Sequence of chain 1.A:
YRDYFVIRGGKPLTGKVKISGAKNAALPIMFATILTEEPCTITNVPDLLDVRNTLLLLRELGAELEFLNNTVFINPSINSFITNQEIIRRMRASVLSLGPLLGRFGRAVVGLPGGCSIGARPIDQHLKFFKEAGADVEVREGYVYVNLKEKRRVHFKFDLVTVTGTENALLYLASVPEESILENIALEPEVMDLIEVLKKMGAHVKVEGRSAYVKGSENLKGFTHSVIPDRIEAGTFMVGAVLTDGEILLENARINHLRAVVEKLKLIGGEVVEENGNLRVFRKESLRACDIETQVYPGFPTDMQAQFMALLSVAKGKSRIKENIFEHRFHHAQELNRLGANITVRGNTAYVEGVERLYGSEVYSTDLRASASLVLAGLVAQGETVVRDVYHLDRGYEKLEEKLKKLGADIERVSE

Binding-site contacts:
Ligand atom O2A contacts residue THR170 of chain 1.A at 3.2 Å.
Ligand atom O3D contacts residue ILE333 of chain 1.A at 2.6 Å (h-bond).
Ligand atom O4U contacts residue ASP132 of chain 1.A at 3.1 Å (salt-bridge).
Ligand atom C7 contacts residue ASN32 of chain 1.A at 3.4 Å.
Ligand atom O4U contacts residue GLN133 of chain 1.A at 2.8 Å (h-bond).
Ligand atom O3D contacts residue PHE334 of chain 1.A at 3.6 Å.
Ligand atom C4U contacts residue PRO130 of chain 1.A at 3.0 Å (hydrophobic).
Ligand atom O1B contacts residue VAL171 of chain 1.A at 3.4 Å.
Ligand atom C5U contacts residue PRO130 of chain 1.A at 3.5 Å (hydrophobic).
Ligand atom C4 contacts residue ASP311 of chain 1.A at 3.3 Å.
Ligand atom O2B contacts residue ARG129 of chain 1.A at 3.2 Å (salt-bridge).
Ligand atom C2U contacts residue ASP132 of chain 1.A at 3.6 Å.
Ligand atom O2A contacts residue VAL169 of chain 1.A at 3.5 Å (h-bond).
Ligand atom O3 contacts residue ASN32 of chain 1.A at 3.3 Å (h-bond).
Ligand atom O4U contacts residue PRO130 of chain 1.A at 3.3 Å (h-bond).
Ligand atom O7 contacts residue ASN32 of chain 1.A at 3.4 Å.
Ligand atom C4U contacts residue ASP132 of chain 1.A at 3.5 Å.
Ligand atom O2E contacts residue LEU376 of chain 1.A at 3.6 Å.
Ligand atom C8 contacts residue ASN32 of chain 1.A at 3.3 Å.
Ligand atom N3U contacts residue ASP132 of chain 1.A at 2.7 Å (salt-bridge).
Ligand atom O5 contacts residue VAL171 of chain 1.A at 3.4 Å.
Ligand atom O1E contacts residue LEU376 of chain 1.A at 3.5 Å.
Ligand atom O1B contacts residue THR172 of chain 1.A at 2.8 Å (h-bond).
Ligand atom O2E contacts residue LYS31 of chain 1.A at 2.5 Å (salt-bridge).
Ligand atom C3D contacts residue ILE333 of chain 1.A at 3.6 Å (hydrophobic).
Ligand atom O4D contacts residue LEU168 of chain 1.A at 3.6 Å.
Ligand atom N3U contacts residue PRO130 of chain 1.A at 3.0 Å (h-bond).
Ligand atom O4U contacts residue ILE131 of chain 1.A at 3.1 Å.
Ligand atom O2E contacts residue ASN32 of chain 1.A at 3.2 Å (h-bond).
Ligand atom O2D contacts residue ARG129 of chain 1.A at 3.5 Å.
Ligand atom O4 contacts residue ASP311 of chain 1.A at 2.8 Å (salt-bridge).
Ligand atom O1A contacts residue THR170 of chain 1.A at 2.7 Å (h-bond).
Ligand atom C3D contacts residue PHE334 of chain 1.A at 3.6 Å (hydrophobic).
Ligand atom O4 contacts residue PHE334 of chain 1.A at 3.2 Å.
Ligand atom C2U contacts residue PRO130 of chain 1.A at 3.5 Å (hydrophobic).
Ligand atom O1 contacts residue ARG129 of chain 1.A at 3.3 Å (salt-bridge).
Ligand atom C1E contacts residue LYS31 of chain 1.A at 3.4 Å.
Ligand atom O3 contacts residue ASP311 of chain 1.A at 3.4 Å (salt-bridge).
Ligand atom O2A contacts residue VAL171 of chain 1.A at 2.9 Å (h-bond).
Ligand atom O1E contacts residue LYS31 of chain 1.A at 3.5 Å (salt-bridge).

This protein binds this small molecule.
Small molecule (SMILES): C=C(O[C@H]1[C@H](O)[C@@H](CO)O[C@H](O[P](=O)(O)O[P](=O)(O)OC[C@H]2O[C@@H](n3ccc(=O)[nH]c3=O)[C@H](O)[C@@H]2O)[C@@H]1NC(C)=O)C(=O)O